A protein and the small-molecule ligand that binds it are described below.
Small molecule (SMILES): CC(=O)N[C@@H]1[C@@H](O)[C@H](O)[C@@H](CO)O[C@H]1O

Binding-site contacts:
Ligand atom C2 contacts residue ASN130 of chain 1.A at 2.2 Å.
Ligand atom O6 contacts residue ASP133 of chain 1.A at 4.1 Å.
Ligand atom O3 contacts residue ASN130 of chain 1.A at 4.1 Å.
Ligand atom C5 contacts residue ASN130 of chain 1.A at 3.6 Å.
Ligand atom C5 contacts residue THR132 of chain 1.A at 4.1 Å.
Ligand atom O6 contacts residue GLU86 of chain 1.B at 4.4 Å.
Ligand atom C6 contacts residue THR132 of chain 1.A at 3.9 Å.
Ligand atom C1 contacts residue ASP133 of chain 1.A at 4.1 Å.
Ligand atom C4 contacts residue ASN130 of chain 1.A at 4.2 Å.
Ligand atom O7 contacts residue ASN130 of chain 1.A at 3.8 Å.
Ligand atom C5 contacts residue ASP133 of chain 1.A at 4.4 Å.
Ligand atom C1 contacts residue THR132 of chain 1.A at 4.3 Å.
Ligand atom O6 contacts residue LYS30 of chain 1.B at 4.5 Å.
Ligand atom C6 contacts residue ASP133 of chain 1.A at 4.3 Å.
Ligand atom C1 contacts residue ASN130 of chain 1.A at 1.4 Å.
Ligand atom O3 contacts residue LYS91 of chain 1.B at 4.4 Å.
Ligand atom N2 contacts residue ASN130 of chain 1.A at 3.0 Å (h-bond).
Ligand atom O5 contacts residue ASP133 of chain 1.A at 3.4 Å.
Ligand atom O5 contacts residue ASN130 of chain 1.A at 2.4 Å (h-bond).
Ligand atom O5 contacts residue THR132 of chain 1.A at 4.1 Å.
Ligand atom C3 contacts residue ASN130 of chain 1.A at 3.6 Å.
Ligand atom C7 contacts residue ASN130 of chain 1.A at 3.8 Å.

Sequence of chain 1.A:
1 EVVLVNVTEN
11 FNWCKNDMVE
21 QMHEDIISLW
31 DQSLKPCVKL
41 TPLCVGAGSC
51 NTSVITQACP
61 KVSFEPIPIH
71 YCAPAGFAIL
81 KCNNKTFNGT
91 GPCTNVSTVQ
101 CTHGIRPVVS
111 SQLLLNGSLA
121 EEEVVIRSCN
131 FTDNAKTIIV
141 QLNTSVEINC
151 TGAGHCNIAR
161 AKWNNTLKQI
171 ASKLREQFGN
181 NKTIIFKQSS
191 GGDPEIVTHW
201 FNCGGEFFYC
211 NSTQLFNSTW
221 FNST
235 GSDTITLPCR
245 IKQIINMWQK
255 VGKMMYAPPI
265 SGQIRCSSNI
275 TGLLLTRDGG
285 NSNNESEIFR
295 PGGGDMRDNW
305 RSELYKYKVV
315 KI

Sequence of chain 1.B:
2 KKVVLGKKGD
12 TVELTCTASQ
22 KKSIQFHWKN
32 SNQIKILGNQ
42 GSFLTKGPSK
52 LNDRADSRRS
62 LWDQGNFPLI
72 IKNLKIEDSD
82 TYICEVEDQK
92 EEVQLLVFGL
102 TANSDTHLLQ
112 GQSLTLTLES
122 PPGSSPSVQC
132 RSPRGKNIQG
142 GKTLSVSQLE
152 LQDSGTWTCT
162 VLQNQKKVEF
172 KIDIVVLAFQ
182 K